A small-molecule ligand and the protein it binds are described below.
Small molecule (SMILES): CC(=O)N[C@@H]1[C@@H](O)[C@H](O)[C@@H](CO)O[C@H]1O

Binding-site contacts:
Ligand atom C3 contacts residue ASN709 of chain 1.B at 3.8 Å.
Ligand atom O5 contacts residue ASN709 of chain 1.B at 2.4 Å (h-bond).
Ligand atom C7 contacts residue ASN709 of chain 1.B at 3.5 Å.
Ligand atom C5 contacts residue ASN709 of chain 1.B at 3.7 Å.
Ligand atom C2 contacts residue ASN709 of chain 1.B at 2.5 Å.
Ligand atom N2 contacts residue ASN709 of chain 1.B at 2.9 Å (h-bond).
Ligand atom C1 contacts residue ASN709 of chain 1.B at 1.4 Å.
Ligand atom O7 contacts residue ASN709 of chain 1.B at 3.6 Å.
Ligand atom O6 contacts residue ASN709 of chain 1.B at 4.5 Å.
Ligand atom C8 contacts residue ILE1130 of chain 1.B at 4.5 Å (hydrophobic).
Ligand atom C8 contacts residue GLY1131 of chain 1.B at 3.8 Å.
Ligand atom C4 contacts residue ASN709 of chain 1.B at 4.2 Å.

Sequence of chain 1.B:
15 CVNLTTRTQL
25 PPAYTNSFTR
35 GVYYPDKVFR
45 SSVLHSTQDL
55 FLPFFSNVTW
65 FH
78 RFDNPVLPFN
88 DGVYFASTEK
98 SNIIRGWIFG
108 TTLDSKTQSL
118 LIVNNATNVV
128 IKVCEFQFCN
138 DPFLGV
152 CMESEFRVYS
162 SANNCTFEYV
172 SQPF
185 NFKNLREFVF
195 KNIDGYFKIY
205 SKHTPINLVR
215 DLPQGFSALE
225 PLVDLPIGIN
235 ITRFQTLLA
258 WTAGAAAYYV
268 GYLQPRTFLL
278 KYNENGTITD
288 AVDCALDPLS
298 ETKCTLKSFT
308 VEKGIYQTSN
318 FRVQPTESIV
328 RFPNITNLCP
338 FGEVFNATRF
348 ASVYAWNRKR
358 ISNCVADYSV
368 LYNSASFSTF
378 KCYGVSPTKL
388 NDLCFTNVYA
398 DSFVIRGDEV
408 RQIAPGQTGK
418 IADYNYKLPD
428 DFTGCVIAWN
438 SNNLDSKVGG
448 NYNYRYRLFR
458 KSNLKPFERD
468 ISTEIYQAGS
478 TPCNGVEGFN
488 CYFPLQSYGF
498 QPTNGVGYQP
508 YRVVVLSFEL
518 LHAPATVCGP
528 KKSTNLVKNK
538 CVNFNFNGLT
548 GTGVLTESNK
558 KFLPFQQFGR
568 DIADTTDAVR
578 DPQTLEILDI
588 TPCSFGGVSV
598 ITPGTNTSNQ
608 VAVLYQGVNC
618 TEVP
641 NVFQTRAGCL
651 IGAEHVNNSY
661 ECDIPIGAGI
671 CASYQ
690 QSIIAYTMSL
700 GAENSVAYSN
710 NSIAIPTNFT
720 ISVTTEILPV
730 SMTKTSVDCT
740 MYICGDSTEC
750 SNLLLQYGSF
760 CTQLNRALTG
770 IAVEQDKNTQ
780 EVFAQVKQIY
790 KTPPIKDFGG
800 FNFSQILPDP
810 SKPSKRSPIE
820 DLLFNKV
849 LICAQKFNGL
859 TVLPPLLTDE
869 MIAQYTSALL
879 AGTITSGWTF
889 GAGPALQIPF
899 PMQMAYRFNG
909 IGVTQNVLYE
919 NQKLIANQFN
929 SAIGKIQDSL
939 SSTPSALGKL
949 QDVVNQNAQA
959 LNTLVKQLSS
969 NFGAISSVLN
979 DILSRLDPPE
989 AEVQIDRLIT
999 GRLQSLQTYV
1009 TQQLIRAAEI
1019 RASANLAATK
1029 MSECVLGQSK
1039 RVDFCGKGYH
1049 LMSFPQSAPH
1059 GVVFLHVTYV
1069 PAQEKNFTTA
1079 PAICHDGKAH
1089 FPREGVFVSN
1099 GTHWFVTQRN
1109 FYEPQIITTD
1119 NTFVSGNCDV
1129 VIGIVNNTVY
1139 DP